This protein binds this small molecule.
Small molecule (SMILES): O=C(O)c1ccnc(-c2cc(C(=O)NCCc3ccccc3)ccn2)c1

Sequence of chain 1.A:
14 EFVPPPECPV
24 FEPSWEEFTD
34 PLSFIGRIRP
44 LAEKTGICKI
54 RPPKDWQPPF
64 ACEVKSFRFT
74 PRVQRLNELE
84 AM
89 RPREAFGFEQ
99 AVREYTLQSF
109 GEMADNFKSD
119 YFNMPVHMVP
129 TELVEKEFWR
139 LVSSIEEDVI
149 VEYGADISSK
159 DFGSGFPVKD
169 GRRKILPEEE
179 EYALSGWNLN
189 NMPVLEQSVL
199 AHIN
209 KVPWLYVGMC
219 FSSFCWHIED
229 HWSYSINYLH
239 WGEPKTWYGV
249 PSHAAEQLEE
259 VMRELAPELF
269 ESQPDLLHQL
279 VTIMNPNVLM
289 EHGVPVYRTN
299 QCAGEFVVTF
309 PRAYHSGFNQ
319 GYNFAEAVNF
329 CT

Binding-site contacts:
Ligand atom O03 contacts residue LYS243 of chain 1.A at 2.8 Å (salt-bridge).
Ligand atom C02 contacts residue LYS243 of chain 1.A at 3.8 Å.
Ligand atom C20 contacts residue ARG75 of chain 1.A at 3.3 Å.
Ligand atom C06 contacts residue MN1 of chain 1.C at 3.2 Å.
Ligand atom N15 contacts residue MN1 of chain 1.C at 2.2 Å.
Ligand atom C05 contacts residue TRP245 of chain 1.A at 3.7 Å (hydrophobic).
Ligand atom C10 contacts residue HIS225 of chain 1.A at 3.3 Å.
Ligand atom C02 contacts residue PHE222 of chain 1.A at 3.3 Å (hydrophobic).
Ligand atom C22 contacts residue ARG75 of chain 1.A at 3.5 Å.
Ligand atom C26 contacts residue ALA153 of chain 1.A at 3.7 Å (hydrophobic).
Ligand atom O03 contacts residue PHE222 of chain 1.A at 3.6 Å.
Ligand atom C08 contacts residue MN1 of chain 1.C at 3.1 Å.
Ligand atom C14 contacts residue HIS225 of chain 1.A at 3.4 Å.
Ligand atom C23 contacts residue GLN77 of chain 1.A at 3.8 Å.
Ligand atom C24 contacts residue SER221 of chain 1.A at 3.3 Å.
Ligand atom C23 contacts residue SER221 of chain 1.A at 3.8 Å.
Ligand atom N07 contacts residue HIS313 of chain 1.A at 3.5 Å (h-bond).
Ligand atom C21 contacts residue ARG75 of chain 1.A at 3.7 Å.
Ligand atom O01 contacts residue TYR214 of chain 1.A at 3.5 Å.
Ligand atom C14 contacts residue GLU227 of chain 1.A at 3.2 Å.
Ligand atom N07 contacts residue HIS225 of chain 1.A at 3.3 Å (h-bond).
Ligand atom C05 contacts residue PHE222 of chain 1.A at 3.5 Å (hydrophobic).
Ligand atom C04 contacts residue PHE222 of chain 1.A at 3.6 Å (hydrophobic).
Ligand atom C06 contacts residue HIS313 of chain 1.A at 3.6 Å.
Ligand atom C06 contacts residue PHE222 of chain 1.A at 3.7 Å (hydrophobic).
Ligand atom C24 contacts residue TYR151 of chain 1.A at 3.5 Å (hydrophobic).
Ligand atom C06 contacts residue TRP245 of chain 1.A at 3.6 Å (hydrophobic).
Ligand atom C08 contacts residue HIS225 of chain 1.A at 3.6 Å.
Ligand atom C25 contacts residue TYR151 of chain 1.A at 3.8 Å (hydrophobic).
Ligand atom O01 contacts residue TYR151 of chain 1.A at 2.5 Å (h-bond).
Ligand atom C14 contacts residue MN1 of chain 1.C at 3.2 Å.
Ligand atom N15 contacts residue HIS225 of chain 1.A at 2.9 Å (h-bond).
Ligand atom O01 contacts residue PHE222 of chain 1.A at 3.3 Å.
Ligand atom O03 contacts residue TYR151 of chain 1.A at 3.1 Å (h-bond).
Ligand atom N15 contacts residue GLU227 of chain 1.A at 3.2 Å (salt-bridge).
Ligand atom C25 contacts residue ALA153 of chain 1.A at 3.7 Å (hydrophobic).
Ligand atom C11 contacts residue TYR214 of chain 1.A at 3.7 Å (hydrophobic).
Ligand atom C02 contacts residue TYR151 of chain 1.A at 3.2 Å (hydrophobic).
Ligand atom N07 contacts residue MN1 of chain 1.C at 2.2 Å.
Ligand atom C10 contacts residue MN1 of chain 1.C at 3.1 Å.